Binding-site contacts:
Ligand atom O17 contacts residue LEU51 of chain 1.A at 3.5 Å.
Ligand atom C06 contacts residue LEU51 of chain 1.A at 4.0 Å (hydrophobic).
Ligand atom C23 contacts residue ASP104 of chain 1.A at 4.0 Å.
Ligand atom O13 contacts residue TYR56 of chain 1.A at 3.5 Å.
Ligand atom C20 contacts residue PRO41 of chain 1.A at 4.2 Å (hydrophobic).
Ligand atom O13 contacts residue ASN99 of chain 1.A at 3.0 Å (h-bond).
Ligand atom C22 contacts residue ASP104 of chain 1.A at 4.1 Å.
Ligand atom O16 contacts residue LEU51 of chain 1.A at 3.4 Å.
Ligand atom C04 contacts residue TYR56 of chain 1.A at 4.1 Å (hydrophobic).
Ligand atom C14 contacts residue VAL46 of chain 1.A at 3.3 Å (hydrophobic).
Ligand atom C10 contacts residue TYR98 of chain 1.A at 3.8 Å (hydrophobic).
Ligand atom C11 contacts residue LEU53 of chain 1.A at 4.0 Å (hydrophobic).
Ligand atom C23 contacts residue ILE105 of chain 1.A at 4.1 Å (hydrophobic).
Ligand atom C10 contacts residue ILE105 of chain 1.A at 4.1 Å (hydrophobic).
Ligand atom C09 contacts residue ILE105 of chain 1.A at 4.0 Å (hydrophobic).
Ligand atom C08 contacts residue PRO41 of chain 1.A at 3.5 Å (hydrophobic).
Ligand atom C04 contacts residue ASN99 of chain 1.A at 3.7 Å.
Ligand atom O13 contacts residue TYR98 of chain 1.A at 3.9 Å.
Ligand atom C07 contacts residue PRO41 of chain 1.A at 3.8 Å (hydrophobic).
Ligand atom C20 contacts residue TRP40 of chain 1.A at 3.4 Å (hydrophobic).
Ligand atom O16 contacts residue TRP40 of chain 1.A at 3.9 Å.
Ligand atom C21 contacts residue MET108 of chain 1.A at 3.6 Å (hydrophobic).
Ligand atom C09 contacts residue LEU53 of chain 1.A at 4.0 Å (hydrophobic).
Ligand atom C01 contacts residue ILE105 of chain 1.A at 4.0 Å (hydrophobic).
Ligand atom S15 contacts residue LEU51 of chain 1.A at 3.8 Å.
Ligand atom N03 contacts residue VAL46 of chain 1.A at 3.9 Å.
Ligand atom N03 contacts residue ILE105 of chain 1.A at 4.1 Å.
Ligand atom N25 contacts residue ASP104 of chain 1.A at 3.6 Å.
Ligand atom C07 contacts residue LEU51 of chain 1.A at 3.9 Å (hydrophobic).
Ligand atom C11 contacts residue ASN99 of chain 1.A at 3.9 Å.
Ligand atom C19 contacts residue PHE42 of chain 1.A at 3.3 Å (hydrophobic).
Ligand atom C10 contacts residue ASN99 of chain 1.A at 3.0 Å.
Ligand atom C08 contacts residue ILE105 of chain 1.A at 4.1 Å (hydrophobic).
Ligand atom C04 contacts residue ILE105 of chain 1.A at 4.0 Å (hydrophobic).
Ligand atom C19 contacts residue ILE105 of chain 1.A at 3.9 Å (hydrophobic).
Ligand atom C02 contacts residue ILE105 of chain 1.A at 3.9 Å (hydrophobic).
Ligand atom C19 contacts residue PRO41 of chain 1.A at 4.0 Å (hydrophobic).
Ligand atom C21 contacts residue TRP40 of chain 1.A at 3.7 Å (hydrophobic).
Ligand atom C10 contacts residue LEU53 of chain 1.A at 3.9 Å (hydrophobic).
Ligand atom C09 contacts residue ASN99 of chain 1.A at 4.0 Å.

Sequence of chain 1.A:
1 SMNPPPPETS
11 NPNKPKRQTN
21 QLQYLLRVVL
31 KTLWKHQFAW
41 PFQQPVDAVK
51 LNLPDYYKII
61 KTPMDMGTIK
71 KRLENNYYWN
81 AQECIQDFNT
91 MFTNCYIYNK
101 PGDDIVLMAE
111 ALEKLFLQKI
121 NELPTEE

A protein and the small-molecule ligand that binds it are described below.
Small molecule (SMILES): CCN1C(=O)c2cccc3c(S(=O)(=O)N4CCC[C@H](N)C4)ccc1c23